A protein and the small-molecule ligand that binds it are described below.
Small molecule (SMILES): COc1ccc(O)c(C(=O)c2ccc(CO[C@@H]3CCCNC[C@H]3NC(=O)c3ccncc3)cc2)c1F

Sequence of chain 1.A:
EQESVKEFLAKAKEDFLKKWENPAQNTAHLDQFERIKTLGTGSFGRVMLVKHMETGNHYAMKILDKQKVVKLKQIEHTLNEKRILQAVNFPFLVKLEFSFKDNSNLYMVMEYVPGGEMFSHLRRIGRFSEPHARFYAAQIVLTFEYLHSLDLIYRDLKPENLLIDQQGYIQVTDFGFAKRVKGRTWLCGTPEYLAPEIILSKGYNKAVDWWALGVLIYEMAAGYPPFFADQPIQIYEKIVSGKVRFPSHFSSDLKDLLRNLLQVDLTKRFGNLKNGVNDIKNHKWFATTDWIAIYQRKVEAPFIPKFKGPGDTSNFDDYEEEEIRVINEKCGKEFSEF

Binding-site contacts:
Ligand atom C32 contacts residue ASP184 of chain 1.A at 3.1 Å.
Ligand atom C53 contacts residue GLY52 of chain 1.A at 3.6 Å.
Ligand atom C34 contacts residue ASN171 of chain 1.A at 3.5 Å.
Ligand atom O95 contacts residue PHE54 of chain 1.A at 3.5 Å.
Ligand atom O92 contacts residue GLU91 of chain 1.A at 2.8 Å (salt-bridge).
Ligand atom C34 contacts residue GLU170 of chain 1.A at 3.0 Å.
Ligand atom C61 contacts residue LEU74 of chain 1.A at 3.6 Å (hydrophobic).
Ligand atom C15 contacts residue LEU173 of chain 1.A at 3.5 Å (hydrophobic).
Ligand atom C97 contacts residue GLN84 of chain 1.A at 3.3 Å.
Ligand atom O62 contacts residue PHE54 of chain 1.A at 3.2 Å (h-bond).
Ligand atom N33 contacts residue ASN171 of chain 1.A at 3.3 Å (h-bond).
Ligand atom C55 contacts residue LYS72 of chain 1.A at 3.3 Å.
Ligand atom O22 contacts residue THR183 of chain 1.A at 3.6 Å.
Ligand atom C54 contacts residue LYS72 of chain 1.A at 3.4 Å.
Ligand atom C42 contacts residue THR51 of chain 1.A at 3.2 Å.
Ligand atom C76 contacts residue PHE54 of chain 1.A at 3.3 Å (hydrophobic).
Ligand atom C74 contacts residue GLY186 of chain 1.A at 3.6 Å.
Ligand atom C72 contacts residue GLU91 of chain 1.A at 3.5 Å.
Ligand atom F96 contacts residue PHE54 of chain 1.A at 3.2 Å.
Ligand atom C12 contacts residue GLU121 of chain 1.A at 3.6 Å.
Ligand atom C51 contacts residue THR51 of chain 1.A at 3.2 Å.
Ligand atom F96 contacts residue SER53 of chain 1.A at 3.0 Å.
Ligand atom N33 contacts residue ASP184 of chain 1.A at 2.8 Å (salt-bridge).
Ligand atom C73 contacts residue GLU91 of chain 1.A at 3.4 Å.
Ligand atom C75 contacts residue PHE54 of chain 1.A at 3.5 Å (hydrophobic).
Ligand atom C73 contacts residue GLY186 of chain 1.A at 3.5 Å.
Ligand atom C56 contacts residue ASP184 of chain 1.A at 3.4 Å.
Ligand atom O92 contacts residue LEU74 of chain 1.A at 3.6 Å.
Ligand atom C12 contacts residue ALA70 of chain 1.A at 3.5 Å (hydrophobic).
Ligand atom C97 contacts residue PHE54 of chain 1.A at 3.6 Å (hydrophobic).
Ligand atom N11 contacts residue VAL123 of chain 1.A at 3.2 Å (h-bond).
Ligand atom C56 contacts residue LYS72 of chain 1.A at 3.4 Å.
Ligand atom C31 contacts residue ASP184 of chain 1.A at 3.4 Å.
Ligand atom O92 contacts residue LYS72 of chain 1.A at 3.0 Å.
Ligand atom C52 contacts residue GLY52 of chain 1.A at 3.5 Å.
Ligand atom C52 contacts residue THR51 of chain 1.A at 3.4 Å.
Ligand atom O62 contacts residue LEU74 of chain 1.A at 3.4 Å.
Ligand atom C32 contacts residue THR183 of chain 1.A at 3.6 Å.
Ligand atom C32 contacts residue GLU170 of chain 1.A at 3.3 Å.
Ligand atom N33 contacts residue GLU170 of chain 1.A at 3.0 Å (salt-bridge).